The small molecule below binds the protein below.
Small molecule (SMILES): O=c1[nH]cnc2c1ncn2[C@@H]1O[C@H](COP(=O)(O)O)[C@@H](O)[C@H]1O

Binding-site contacts:
Ligand atom O3' contacts residue MET259 of chain 4.B at 3.5 Å (h-bond).
Ligand atom O2P contacts residue SER262 of chain 4.B at 3.5 Å (h-bond).
Ligand atom O6 contacts residue GLY287 of chain 4.B at 3.3 Å.
Ligand atom C6 contacts residue GLU313 of chain 4.B at 3.6 Å.
Ligand atom O2' contacts residue ASP238 of chain 4.B at 2.5 Å (salt-bridge).
Ligand atom C2 contacts residue 2EY1 of chain 4.H at 3.2 Å.
Ligand atom N7 contacts residue ILE204 of chain 4.B at 3.6 Å.
Ligand atom C8 contacts residue MET75 of chain 4.B at 3.5 Å (hydrophobic).
Ligand atom O6 contacts residue GLU313 of chain 4.B at 3.6 Å.
Ligand atom O3P contacts residue GLY240 of chain 4.B at 3.0 Å (h-bond).
Ligand atom O2P contacts residue LEU260 of chain 4.B at 3.7 Å.
Ligand atom O6 contacts residue MET288 of chain 4.B at 3.2 Å (h-bond).
Ligand atom N1 contacts residue GLU313 of chain 4.B at 2.7 Å (salt-bridge).
Ligand atom C5 contacts residue MET288 of chain 4.B at 3.6 Å (hydrophobic).
Ligand atom C2 contacts residue CYS205 of chain 4.B at 3.2 Å (hydrophobic).
Ligand atom C3' contacts residue ASP238 of chain 4.B at 3.4 Å.
Ligand atom C5 contacts residue ILE204 of chain 4.B at 3.6 Å (hydrophobic).
Ligand atom O1P contacts residue TYR285 of chain 4.B at 2.6 Å (h-bond).
Ligand atom O2' contacts residue ASN177 of chain 4.B at 3.6 Å.
Ligand atom N3 contacts residue CYS205 of chain 4.B at 3.7 Å.
Ligand atom O1P contacts residue SER262 of chain 4.B at 2.9 Å (h-bond).
Ligand atom C6 contacts residue GLY289 of chain 4.B at 3.6 Å.
Ligand atom C4' contacts residue ASP238 of chain 4.B at 3.5 Å.
Ligand atom O3' contacts residue ASP238 of chain 4.B at 2.5 Å (salt-bridge).
Ligand atom C2' contacts residue ASP238 of chain 4.B at 3.7 Å.
Ligand atom N7 contacts residue GLY287 of chain 4.B at 3.5 Å.
Ligand atom C2 contacts residue GLU313 of chain 4.B at 3.5 Å.
Ligand atom N1 contacts residue 2EY1 of chain 4.H at 3.5 Å.
Ligand atom C5' contacts residue TYR285 of chain 4.B at 3.6 Å (hydrophobic).
Ligand atom O2P contacts residue GLY261 of chain 4.B at 2.7 Å (h-bond).
Ligand atom O5' contacts residue GLY239 of chain 4.B at 3.6 Å.
Ligand atom O6 contacts residue GLY289 of chain 4.B at 2.7 Å (h-bond).
Ligand atom O5' contacts residue GLY202 of chain 4.B at 3.6 Å.
Ligand atom O6 contacts residue GLY314 of chain 4.B at 3.3 Å.
Ligand atom N7 contacts residue MET288 of chain 4.B at 2.9 Å (h-bond).
Ligand atom O3P contacts residue GLY202 of chain 4.B at 3.5 Å.
Ligand atom O3P contacts residue SER203 of chain 4.B at 2.9 Å (h-bond).
Ligand atom O1P contacts residue SER203 of chain 4.B at 2.8 Å (h-bond).
Ligand atom O3' contacts residue ALA73 of chain 4.B at 3.5 Å.
Ligand atom N3 contacts residue 2EY1 of chain 4.H at 3.4 Å.

Sequence of chain 4.B:
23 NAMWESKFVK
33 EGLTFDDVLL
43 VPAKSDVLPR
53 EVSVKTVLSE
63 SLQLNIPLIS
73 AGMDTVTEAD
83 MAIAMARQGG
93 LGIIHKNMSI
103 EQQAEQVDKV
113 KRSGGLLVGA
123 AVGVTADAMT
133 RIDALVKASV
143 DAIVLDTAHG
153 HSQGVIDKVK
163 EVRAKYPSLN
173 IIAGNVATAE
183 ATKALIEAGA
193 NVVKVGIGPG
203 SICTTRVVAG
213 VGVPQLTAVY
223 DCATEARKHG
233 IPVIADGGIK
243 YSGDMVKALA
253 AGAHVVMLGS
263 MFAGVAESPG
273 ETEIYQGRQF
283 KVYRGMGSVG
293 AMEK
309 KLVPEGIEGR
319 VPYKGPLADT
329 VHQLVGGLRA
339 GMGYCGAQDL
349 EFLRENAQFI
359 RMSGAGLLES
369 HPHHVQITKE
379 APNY